Binding-site contacts:
Ligand atom C6 contacts residue GLN923 of chain 1.C at 4.5 Å.
Ligand atom C2 contacts residue ASN714 of chain 1.C at 2.5 Å.
Ligand atom O6 contacts residue GLN923 of chain 1.C at 3.8 Å.
Ligand atom N2 contacts residue ASN714 of chain 1.C at 3.0 Å (h-bond).
Ligand atom O5 contacts residue GLN1068 of chain 1.C at 4.0 Å.
Ligand atom O5 contacts residue ASN714 of chain 1.C at 2.3 Å (h-bond).
Ligand atom C7 contacts residue ASN714 of chain 1.C at 3.6 Å.
Ligand atom C1 contacts residue GLN1068 of chain 1.C at 4.4 Å.
Ligand atom C8 contacts residue GLN923 of chain 1.C at 4.0 Å.
Ligand atom C3 contacts residue ASN714 of chain 1.C at 3.8 Å.
Ligand atom C3 contacts residue LEU919 of chain 1.C at 4.3 Å (hydrophobic).
Ligand atom C4 contacts residue ASN714 of chain 1.C at 4.2 Å.
Ligand atom C8 contacts residue LEU919 of chain 1.C at 4.0 Å (hydrophobic).
Ligand atom O7 contacts residue ASN714 of chain 1.C at 3.9 Å.
Ligand atom O7 contacts residue LEU919 of chain 1.C at 3.2 Å.
Ligand atom C7 contacts residue LEU919 of chain 1.C at 3.7 Å (hydrophobic).
Ligand atom O6 contacts residue THR716 of chain 1.C at 4.2 Å.
Ligand atom C1 contacts residue ASN714 of chain 1.C at 1.4 Å.
Ligand atom C5 contacts residue GLN923 of chain 1.C at 4.4 Å.
Ligand atom N2 contacts residue LEU919 of chain 1.C at 4.5 Å.
Ligand atom C5 contacts residue ASN714 of chain 1.C at 3.6 Å.
Ligand atom O4 contacts residue LEU919 of chain 1.C at 4.1 Å.

Sequence of chain 1.C:
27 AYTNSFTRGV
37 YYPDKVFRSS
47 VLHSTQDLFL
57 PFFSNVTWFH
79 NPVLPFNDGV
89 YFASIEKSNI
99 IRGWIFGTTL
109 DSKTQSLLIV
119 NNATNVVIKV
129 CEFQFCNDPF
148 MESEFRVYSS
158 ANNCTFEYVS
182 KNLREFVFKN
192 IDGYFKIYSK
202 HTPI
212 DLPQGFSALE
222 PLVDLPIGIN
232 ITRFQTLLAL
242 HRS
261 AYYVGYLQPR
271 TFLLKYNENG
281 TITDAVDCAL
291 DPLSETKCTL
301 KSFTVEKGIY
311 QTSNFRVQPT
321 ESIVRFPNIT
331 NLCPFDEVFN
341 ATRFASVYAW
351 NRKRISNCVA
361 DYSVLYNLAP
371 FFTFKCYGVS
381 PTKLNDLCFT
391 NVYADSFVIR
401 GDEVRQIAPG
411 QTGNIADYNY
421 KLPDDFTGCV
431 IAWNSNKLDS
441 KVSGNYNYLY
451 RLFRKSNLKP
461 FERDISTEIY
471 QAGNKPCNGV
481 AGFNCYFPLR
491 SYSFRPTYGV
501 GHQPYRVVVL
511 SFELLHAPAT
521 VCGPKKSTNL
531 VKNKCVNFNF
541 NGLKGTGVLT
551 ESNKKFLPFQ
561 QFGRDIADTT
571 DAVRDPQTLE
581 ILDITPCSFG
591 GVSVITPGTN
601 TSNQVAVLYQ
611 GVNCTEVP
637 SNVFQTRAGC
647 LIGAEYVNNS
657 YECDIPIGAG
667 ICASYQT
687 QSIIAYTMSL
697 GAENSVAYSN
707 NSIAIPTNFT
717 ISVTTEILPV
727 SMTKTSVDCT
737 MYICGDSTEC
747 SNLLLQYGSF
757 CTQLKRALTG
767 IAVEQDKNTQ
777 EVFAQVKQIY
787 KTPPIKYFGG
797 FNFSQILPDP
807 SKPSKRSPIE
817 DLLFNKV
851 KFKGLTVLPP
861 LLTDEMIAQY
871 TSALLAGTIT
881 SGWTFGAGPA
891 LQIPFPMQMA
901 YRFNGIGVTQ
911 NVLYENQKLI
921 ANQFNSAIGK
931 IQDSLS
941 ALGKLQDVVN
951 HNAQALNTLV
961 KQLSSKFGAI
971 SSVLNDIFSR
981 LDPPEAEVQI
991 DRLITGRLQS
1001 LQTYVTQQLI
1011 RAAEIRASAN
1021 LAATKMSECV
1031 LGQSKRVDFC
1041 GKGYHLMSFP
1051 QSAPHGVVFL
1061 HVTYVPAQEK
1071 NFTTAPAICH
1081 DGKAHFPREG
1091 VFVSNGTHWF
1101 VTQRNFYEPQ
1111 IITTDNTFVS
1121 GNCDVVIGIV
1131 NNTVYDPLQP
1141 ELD

This protein binds this small molecule.
Small molecule (SMILES): CC(=O)N[C@H]1[C@H](O[C@H]2[C@H](O)[C@@H](NC(C)=O)CO[C@@H]2CO)O[C@H](CO)[C@@H](O)[C@@H]1O